Sequence of chain 1.A:
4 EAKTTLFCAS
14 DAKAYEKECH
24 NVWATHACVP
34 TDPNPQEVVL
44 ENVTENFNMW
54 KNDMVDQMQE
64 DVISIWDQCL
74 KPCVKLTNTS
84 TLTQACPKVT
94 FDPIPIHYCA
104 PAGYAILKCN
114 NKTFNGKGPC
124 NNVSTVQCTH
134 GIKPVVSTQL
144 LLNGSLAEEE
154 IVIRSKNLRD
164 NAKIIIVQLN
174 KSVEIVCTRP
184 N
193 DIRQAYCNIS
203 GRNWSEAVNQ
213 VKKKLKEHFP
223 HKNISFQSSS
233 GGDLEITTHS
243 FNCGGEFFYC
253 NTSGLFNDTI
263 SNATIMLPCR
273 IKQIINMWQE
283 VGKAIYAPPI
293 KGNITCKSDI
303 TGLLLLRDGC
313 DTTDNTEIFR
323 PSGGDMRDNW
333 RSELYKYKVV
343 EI

The small molecule below binds the protein below.
Small molecule (SMILES): CC(=O)N[C@@H]1[C@@H](O)[C@H](O)[C@@H](CO)O[C@H]1O

Binding-site contacts:
Ligand atom C4 contacts residue ASN264 of chain 1.A at 3.3 Å.
Ligand atom O7 contacts residue ILE262 of chain 1.A at 4.3 Å.
Ligand atom C3 contacts residue ASN264 of chain 1.A at 3.6 Å.
Ligand atom N2 contacts residue ASN264 of chain 1.A at 3.5 Å (h-bond).
Ligand atom C8 contacts residue SER207 of chain 1.A at 4.1 Å.
Ligand atom C7 contacts residue ASN264 of chain 1.A at 4.0 Å.
Ligand atom C7 contacts residue SER207 of chain 1.A at 4.2 Å.
Ligand atom O5 contacts residue ASN264 of chain 1.A at 2.4 Å (h-bond).
Ligand atom C2 contacts residue ASN264 of chain 1.A at 2.5 Å.
Ligand atom O3 contacts residue ASN264 of chain 1.A at 4.2 Å.
Ligand atom C5 contacts residue ASN264 of chain 1.A at 3.2 Å.
Ligand atom O7 contacts residue ASN264 of chain 1.A at 3.8 Å.
Ligand atom O7 contacts residue SER207 of chain 1.A at 3.4 Å (h-bond).
Ligand atom C6 contacts residue ASN264 of chain 1.A at 3.2 Å.
Ligand atom C1 contacts residue ASN264 of chain 1.A at 1.4 Å.
Ligand atom O6 contacts residue ASN264 of chain 1.A at 3.6 Å (h-bond).